Sequence of chain 4.A:
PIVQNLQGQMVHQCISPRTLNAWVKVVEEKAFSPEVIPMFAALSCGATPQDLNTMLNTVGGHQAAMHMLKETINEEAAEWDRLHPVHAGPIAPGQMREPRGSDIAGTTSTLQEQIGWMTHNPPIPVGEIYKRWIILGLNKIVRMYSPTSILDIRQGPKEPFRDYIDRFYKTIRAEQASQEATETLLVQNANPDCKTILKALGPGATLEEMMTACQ

Binding-site contacts:
Ligand atom C27 contacts residue ARG173 of chain 3.A at 3.7 Å.
Ligand atom C2 contacts residue GLN63 of chain 4.A at 3.6 Å.
Ligand atom C16 contacts residue THR107 of chain 4.A at 3.3 Å.
Ligand atom C21 contacts residue TYR130 of chain 4.A at 3.6 Å (hydrophobic).
Ligand atom C22 contacts residue THR107 of chain 4.A at 3.4 Å.
Ligand atom C8 contacts residue LEU56 of chain 4.A at 3.5 Å (hydrophobic).
Ligand atom C16 contacts residue ASN53 of chain 4.A at 3.8 Å.
Ligand atom C31 contacts residue LYS70 of chain 4.A at 3.5 Å.
Ligand atom C22 contacts residue ASN53 of chain 4.A at 3.6 Å.
Ligand atom C6 contacts residue ASN57 of chain 4.A at 3.5 Å.
Ligand atom C23 contacts residue ASN57 of chain 4.A at 3.4 Å.
Ligand atom C27 contacts residue LYS70 of chain 4.A at 3.4 Å.
Ligand atom C11 contacts residue LYS70 of chain 4.A at 3.4 Å.
Ligand atom O14 contacts residue ASN57 of chain 4.A at 3.0 Å (h-bond).
Ligand atom C12 contacts residue LYS70 of chain 4.A at 3.6 Å.
Ligand atom C9 contacts residue LEU56 of chain 4.A at 3.7 Å (hydrophobic).
Ligand atom C17 contacts residue THR107 of chain 4.A at 3.3 Å.
Ligand atom N3 contacts residue ARG173 of chain 3.A at 3.7 Å.
Ligand atom C32 contacts residue ARG173 of chain 3.A at 3.7 Å.
Ligand atom C7 contacts residue ASN57 of chain 4.A at 3.8 Å.
Ligand atom C22 contacts residue ALA105 of chain 4.A at 3.8 Å (hydrophobic).
Ligand atom C11 contacts residue MET66 of chain 4.A at 3.8 Å (hydrophobic).
Ligand atom C32 contacts residue GLN63 of chain 4.A at 3.4 Å.
Ligand atom C1 contacts residue LYS70 of chain 4.A at 3.5 Å.
Ligand atom O24 contacts residue LYS70 of chain 4.A at 3.1 Å (salt-bridge).
Ligand atom C6 contacts residue ASN53 of chain 4.A at 3.5 Å.
Ligand atom C5 contacts residue ASN57 of chain 4.A at 3.6 Å.
Ligand atom C23 contacts residue LYS70 of chain 4.A at 3.8 Å.
Ligand atom C10 contacts residue MET66 of chain 4.A at 3.4 Å (hydrophobic).
Ligand atom N3 contacts residue GLN63 of chain 4.A at 3.0 Å (h-bond).
Ligand atom C30 contacts residue SER178 of chain 3.A at 3.8 Å.
Ligand atom C25 contacts residue ASN57 of chain 4.A at 3.3 Å.
Ligand atom C26 contacts residue LYS70 of chain 4.A at 3.2 Å.
Ligand atom C22 contacts residue TYR130 of chain 4.A at 3.5 Å (hydrophobic).
Ligand atom C31 contacts residue SER178 of chain 3.A at 3.3 Å.
Ligand atom N4 contacts residue ASN57 of chain 4.A at 2.6 Å (h-bond).
Ligand atom C2 contacts residue ARG173 of chain 3.A at 3.7 Å.
Ligand atom C21 contacts residue THR107 of chain 4.A at 3.7 Å.
Ligand atom C18 contacts residue THR107 of chain 4.A at 3.6 Å.
Ligand atom C8 contacts residue ASN57 of chain 4.A at 3.2 Å.

This small molecule binds to this protein.
Small molecule (SMILES): Cc1[nH]c2ccccc2c1CC(=O)N[C@@H](Cc1ccccc1)C(=O)N(C)c1ccccc1

Sequence of chain 3.A:
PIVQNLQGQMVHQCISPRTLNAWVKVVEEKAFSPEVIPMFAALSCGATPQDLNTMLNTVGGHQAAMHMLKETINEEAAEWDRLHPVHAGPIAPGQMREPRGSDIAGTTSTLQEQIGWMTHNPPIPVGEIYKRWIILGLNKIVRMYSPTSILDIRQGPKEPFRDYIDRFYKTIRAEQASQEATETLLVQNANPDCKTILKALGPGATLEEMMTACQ